Sequence of chain 2.D:
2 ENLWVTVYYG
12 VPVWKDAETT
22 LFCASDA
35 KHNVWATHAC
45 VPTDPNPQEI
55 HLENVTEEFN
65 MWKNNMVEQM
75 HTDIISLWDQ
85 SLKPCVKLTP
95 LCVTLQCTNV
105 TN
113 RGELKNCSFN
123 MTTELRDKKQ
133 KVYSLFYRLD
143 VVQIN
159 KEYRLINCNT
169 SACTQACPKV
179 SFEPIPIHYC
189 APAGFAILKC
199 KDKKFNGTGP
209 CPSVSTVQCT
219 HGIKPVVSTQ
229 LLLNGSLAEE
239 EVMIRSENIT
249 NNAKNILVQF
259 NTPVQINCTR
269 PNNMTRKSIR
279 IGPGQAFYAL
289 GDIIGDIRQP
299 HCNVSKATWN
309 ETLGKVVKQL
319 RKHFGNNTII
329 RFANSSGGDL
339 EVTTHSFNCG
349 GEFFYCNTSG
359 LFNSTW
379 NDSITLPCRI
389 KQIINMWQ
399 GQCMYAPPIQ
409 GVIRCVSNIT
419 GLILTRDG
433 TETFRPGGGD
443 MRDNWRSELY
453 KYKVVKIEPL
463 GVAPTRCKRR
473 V

Binding-site contacts:
Ligand atom O6 contacts residue VAL144 of chain 2.D at 3.8 Å.
Ligand atom C1 contacts residue THR168 of chain 2.D at 4.2 Å.
Ligand atom C4 contacts residue ASN167 of chain 2.D at 4.2 Å.
Ligand atom O6 contacts residue ILE164 of chain 2.D at 3.8 Å.
Ligand atom C3 contacts residue ASN167 of chain 2.D at 3.8 Å.
Ligand atom C7 contacts residue ARG278 of chain 3.D at 3.4 Å.
Ligand atom N2 contacts residue THR168 of chain 2.D at 4.1 Å.
Ligand atom C1 contacts residue ARG162 of chain 2.D at 3.7 Å.
Ligand atom C5 contacts residue ARG162 of chain 2.D at 4.0 Å.
Ligand atom O7 contacts residue ARG278 of chain 3.D at 2.6 Å (salt-bridge).
Ligand atom O5 contacts residue ARG162 of chain 2.D at 3.2 Å (salt-bridge).
Ligand atom C8 contacts residue ARG278 of chain 3.D at 3.5 Å.
Ligand atom O5 contacts residue ASN167 of chain 2.D at 2.3 Å (h-bond).
Ligand atom C7 contacts residue ASN167 of chain 2.D at 3.3 Å.
Ligand atom C8 contacts residue ASN167 of chain 2.D at 4.0 Å.
Ligand atom N2 contacts residue ASN167 of chain 2.D at 2.9 Å (h-bond).
Ligand atom C5 contacts residue ASN167 of chain 2.D at 3.6 Å.
Ligand atom C6 contacts residue ARG162 of chain 2.D at 4.0 Å.
Ligand atom C1 contacts residue ASN167 of chain 2.D at 1.4 Å.
Ligand atom O7 contacts residue ASN167 of chain 2.D at 3.2 Å (h-bond).
Ligand atom C2 contacts residue ASN167 of chain 2.D at 2.5 Å.

A small-molecule ligand and the protein it binds are described below.
Small molecule (SMILES): CC(=O)N[C@H]1[C@H](O[C@H]2[C@H](O)[C@@H](NC(C)=O)CO[C@@H]2CO)O[C@H](CO)[C@@H](O)[C@@H]1O

Sequence of chain 3.D:
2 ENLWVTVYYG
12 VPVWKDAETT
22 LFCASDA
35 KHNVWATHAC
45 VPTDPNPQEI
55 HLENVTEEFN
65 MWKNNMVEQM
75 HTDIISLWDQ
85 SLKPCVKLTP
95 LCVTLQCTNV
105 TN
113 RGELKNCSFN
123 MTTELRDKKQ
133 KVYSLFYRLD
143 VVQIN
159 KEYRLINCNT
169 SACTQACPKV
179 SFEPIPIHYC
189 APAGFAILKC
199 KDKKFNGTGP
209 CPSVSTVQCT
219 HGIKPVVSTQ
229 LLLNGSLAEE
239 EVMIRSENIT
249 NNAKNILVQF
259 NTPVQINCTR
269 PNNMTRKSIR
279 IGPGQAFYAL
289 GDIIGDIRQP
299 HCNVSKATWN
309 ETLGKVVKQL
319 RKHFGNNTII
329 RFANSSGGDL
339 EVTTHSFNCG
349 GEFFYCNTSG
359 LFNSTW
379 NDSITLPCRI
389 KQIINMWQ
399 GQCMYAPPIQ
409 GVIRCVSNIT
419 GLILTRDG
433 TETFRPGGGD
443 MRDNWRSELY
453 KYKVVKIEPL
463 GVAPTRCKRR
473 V